This small molecule binds to this protein.
Small molecule (SMILES): OC[C@H]1O[C@@H](O)[C@@H](O)[C@@H](O)[C@@H]1O

Sequence of chain 13.B:
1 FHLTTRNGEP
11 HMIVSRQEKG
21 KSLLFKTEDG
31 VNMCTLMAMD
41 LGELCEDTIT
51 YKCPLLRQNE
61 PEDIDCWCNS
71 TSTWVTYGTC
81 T

Binding-site contacts:
Ligand atom C1 contacts residue NAG1 of chain 13.N at 1.7 Å.
Ligand atom O3 contacts residue BMA1 of chain 13.P at 1.1 Å.
Ligand atom O5 contacts residue NAG1 of chain 13.N at 2.5 Å (h-bond).
Ligand atom O2 contacts residue HIS2 of chain 13.B at 3.4 Å (h-bond).
Ligand atom C4 contacts residue BMA1 of chain 13.P at 3.6 Å.
Ligand atom C2 contacts residue NAG1 of chain 13.N at 2.9 Å.
Ligand atom C3 contacts residue NAG1 of chain 13.N at 4.1 Å.
Ligand atom C3 contacts residue BMA1 of chain 13.P at 2.5 Å.
Ligand atom O4 contacts residue BMA1 of chain 13.P at 4.0 Å.
Ligand atom C2 contacts residue HIS2 of chain 13.B at 4.5 Å.
Ligand atom O6 contacts residue NAG1 of chain 13.N at 4.5 Å.
Ligand atom O2 contacts residue BMA1 of chain 13.P at 3.0 Å (h-bond).
Ligand atom C5 contacts residue NAG1 of chain 13.N at 3.8 Å.
Ligand atom O2 contacts residue NAG1 of chain 13.N at 3.4 Å (h-bond).
Ligand atom C2 contacts residue BMA1 of chain 13.P at 3.2 Å.